Binding-site contacts:
Ligand atom C07 contacts residue SER52 of chain 1.A at 3.3 Å.
Ligand atom C05 contacts residue ASN41 of chain 1.A at 4.4 Å.
Ligand atom C06 contacts residue ASN41 of chain 1.A at 4.0 Å.
Ligand atom C04 contacts residue LEU113 of chain 1.A at 4.3 Å (hydrophobic).
Ligand atom C02 contacts residue LEU54 of chain 1.A at 4.0 Å (hydrophobic).
Ligand atom C06 contacts residue SO41 of chain 1.E at 3.9 Å.
Ligand atom C05 contacts residue SO41 of chain 1.E at 3.3 Å.
Ligand atom C05 contacts residue TRP102 of chain 1.A at 4.4 Å (hydrophobic).
Ligand atom N08 contacts residue SO41 of chain 1.E at 3.5 Å (h-bond).
Ligand atom C03 contacts residue MET108 of chain 1.A at 3.9 Å (hydrophobic).
Ligand atom N08 contacts residue TRP51 of chain 1.A at 3.5 Å.
Ligand atom C07 contacts residue SO41 of chain 1.E at 3.4 Å.
Ligand atom C02 contacts residue SER52 of chain 1.A at 4.3 Å.
Ligand atom C04 contacts residue SO41 of chain 1.E at 3.0 Å.
Ligand atom O09 contacts residue LEU54 of chain 1.A at 3.7 Å.
Ligand atom O09 contacts residue ASP150 of chain 1.A at 3.5 Å (salt-bridge).
Ligand atom C02 contacts residue ASP150 of chain 1.A at 4.0 Å.
Ligand atom C06 contacts residue SER52 of chain 1.A at 3.9 Å.
Ligand atom OXY contacts residue LEU54 of chain 1.A at 3.8 Å.
Ligand atom C07 contacts residue TRP102 of chain 1.A at 4.1 Å (hydrophobic).
Ligand atom C04 contacts residue SER52 of chain 1.A at 3.8 Å.
Ligand atom C06 contacts residue LEU104 of chain 1.A at 4.4 Å (hydrophobic).
Ligand atom N08 contacts residue SER52 of chain 1.A at 2.8 Å (h-bond).
Ligand atom C03 contacts residue SER52 of chain 1.A at 4.2 Å.
Ligand atom C06 contacts residue TRP102 of chain 1.A at 3.5 Å (hydrophobic).
Ligand atom C03 contacts residue THR53 of chain 1.A at 4.4 Å.
Ligand atom O09 contacts residue THR53 of chain 1.A at 2.8 Å (h-bond).
Ligand atom C03 contacts residue SO41 of chain 1.E at 3.9 Å.
Ligand atom OXY contacts residue ASP150 of chain 1.A at 3.7 Å.
Ligand atom O09 contacts residue SER52 of chain 1.A at 3.6 Å (h-bond).
Ligand atom C02 contacts residue THR53 of chain 1.A at 3.8 Å.
Ligand atom C07 contacts residue ASN41 of chain 1.A at 4.1 Å.
Ligand atom OXY contacts residue THR53 of chain 1.A at 4.1 Å.
Ligand atom C03 contacts residue LEU113 of chain 1.A at 3.7 Å (hydrophobic).
Ligand atom OXY contacts residue MET108 of chain 1.A at 4.3 Å.
Ligand atom C05 contacts residue LEU113 of chain 1.A at 3.7 Å (hydrophobic).
Ligand atom N08 contacts residue THR53 of chain 1.A at 4.4 Å.
Ligand atom C05 contacts residue LEU104 of chain 1.A at 3.8 Å (hydrophobic).
Ligand atom C05 contacts residue SER52 of chain 1.A at 4.2 Å.
Ligand atom C07 contacts residue TRP51 of chain 1.A at 3.4 Å (hydrophobic).

A small-molecule ligand and the protein it binds are described below.
Small molecule (SMILES): O=C(O)C[C@H]1CCCN1

Sequence of chain 1.A:
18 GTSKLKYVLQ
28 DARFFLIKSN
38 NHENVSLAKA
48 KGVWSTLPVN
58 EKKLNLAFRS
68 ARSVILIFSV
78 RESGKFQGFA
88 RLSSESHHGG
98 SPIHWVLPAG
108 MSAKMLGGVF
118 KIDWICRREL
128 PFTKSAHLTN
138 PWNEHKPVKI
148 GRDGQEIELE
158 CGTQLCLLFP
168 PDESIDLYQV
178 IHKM